This small molecule binds to this protein.
Small molecule (SMILES): CC(=O)N[C@@H]1[C@@H](O)[C@H](O)[C@@H](CO)O[C@H]1O

Sequence of chain 1.B:
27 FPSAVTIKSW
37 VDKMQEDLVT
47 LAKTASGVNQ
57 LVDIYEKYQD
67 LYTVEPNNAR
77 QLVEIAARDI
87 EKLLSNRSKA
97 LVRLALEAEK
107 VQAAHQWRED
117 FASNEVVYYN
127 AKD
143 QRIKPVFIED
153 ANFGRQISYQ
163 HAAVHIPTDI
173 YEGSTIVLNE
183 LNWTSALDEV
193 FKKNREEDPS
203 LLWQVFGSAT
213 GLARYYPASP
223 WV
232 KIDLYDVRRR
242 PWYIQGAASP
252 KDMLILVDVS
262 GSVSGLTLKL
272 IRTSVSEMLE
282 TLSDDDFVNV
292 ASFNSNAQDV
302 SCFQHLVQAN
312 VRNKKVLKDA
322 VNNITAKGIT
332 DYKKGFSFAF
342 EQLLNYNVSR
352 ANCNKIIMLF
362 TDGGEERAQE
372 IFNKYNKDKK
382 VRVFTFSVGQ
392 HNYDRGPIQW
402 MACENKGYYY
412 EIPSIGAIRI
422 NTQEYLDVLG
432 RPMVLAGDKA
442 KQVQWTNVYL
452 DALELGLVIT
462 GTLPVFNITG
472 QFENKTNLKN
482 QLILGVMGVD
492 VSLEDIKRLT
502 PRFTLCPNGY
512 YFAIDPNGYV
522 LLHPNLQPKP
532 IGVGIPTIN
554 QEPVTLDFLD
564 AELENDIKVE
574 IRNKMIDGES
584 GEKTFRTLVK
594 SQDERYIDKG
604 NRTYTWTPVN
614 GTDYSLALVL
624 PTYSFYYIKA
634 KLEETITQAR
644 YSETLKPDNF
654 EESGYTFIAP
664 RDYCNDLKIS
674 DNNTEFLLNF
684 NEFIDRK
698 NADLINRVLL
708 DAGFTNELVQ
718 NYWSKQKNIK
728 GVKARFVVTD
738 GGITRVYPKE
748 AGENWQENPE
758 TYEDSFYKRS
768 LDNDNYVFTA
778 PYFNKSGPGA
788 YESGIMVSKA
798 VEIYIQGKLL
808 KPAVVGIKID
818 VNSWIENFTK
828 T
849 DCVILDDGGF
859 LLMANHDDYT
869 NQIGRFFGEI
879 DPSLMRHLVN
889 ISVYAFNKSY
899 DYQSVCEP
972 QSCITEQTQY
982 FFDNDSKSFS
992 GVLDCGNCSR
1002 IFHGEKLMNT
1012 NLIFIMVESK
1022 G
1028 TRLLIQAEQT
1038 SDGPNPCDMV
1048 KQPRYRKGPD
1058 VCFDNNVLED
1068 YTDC

Binding-site contacts:
Ligand atom C4 contacts residue ASN92 of chain 1.B at 4.2 Å.
Ligand atom O5 contacts residue ASN92 of chain 1.B at 2.4 Å (h-bond).
Ligand atom C8 contacts residue LYS88 of chain 1.B at 4.4 Å.
Ligand atom O7 contacts residue SER91 of chain 1.B at 3.9 Å.
Ligand atom C1 contacts residue ASN92 of chain 1.B at 1.4 Å.
Ligand atom C8 contacts residue LYS95 of chain 1.B at 3.9 Å.
Ligand atom C2 contacts residue ASN92 of chain 1.B at 2.5 Å.
Ligand atom O5 contacts residue ASP200 of chain 1.B at 4.4 Å.
Ligand atom C3 contacts residue ASN92 of chain 1.B at 3.8 Å.
Ligand atom C6 contacts residue ASP200 of chain 1.B at 4.4 Å.
Ligand atom O3 contacts residue LYS88 of chain 1.B at 4.2 Å.
Ligand atom C8 contacts residue ASN92 of chain 1.B at 3.3 Å.
Ligand atom O7 contacts residue ASN92 of chain 1.B at 2.8 Å (h-bond).
Ligand atom N2 contacts residue LYS88 of chain 1.B at 2.9 Å.
Ligand atom C5 contacts residue ASN92 of chain 1.B at 3.6 Å.
Ligand atom C7 contacts residue LYS88 of chain 1.B at 3.4 Å.
Ligand atom O7 contacts residue LYS88 of chain 1.B at 3.3 Å (salt-bridge).
Ligand atom N2 contacts residue ASN92 of chain 1.B at 3.0 Å (h-bond).
Ligand atom C7 contacts residue ASN92 of chain 1.B at 3.0 Å.
Ligand atom C2 contacts residue LYS88 of chain 1.B at 3.8 Å.